Sequence of chain 1.B:
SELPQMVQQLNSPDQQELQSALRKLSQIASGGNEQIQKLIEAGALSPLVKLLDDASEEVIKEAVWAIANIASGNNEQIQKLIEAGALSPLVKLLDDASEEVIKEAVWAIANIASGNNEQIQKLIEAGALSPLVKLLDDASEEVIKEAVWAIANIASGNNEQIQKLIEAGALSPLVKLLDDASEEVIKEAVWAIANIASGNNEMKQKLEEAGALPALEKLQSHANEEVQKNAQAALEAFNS

A small-molecule ligand and the protein it binds are described below.
Small molecule (SMILES): NC(=[NH2+])NCCC[C@H](N)C(=O)O

Binding-site contacts:
Ligand atom NE contacts residue TRP68 of chain 1.B at 3.8 Å.
Ligand atom NE contacts residue GLU107 of chain 1.B at 3.6 Å (salt-bridge).
Ligand atom NH2 contacts residue GLU107 of chain 1.B at 4.1 Å.
Ligand atom CZ contacts residue TRP68 of chain 1.B at 3.8 Å (hydrophobic).
Ligand atom CD contacts residue GLU107 of chain 1.B at 4.4 Å.
Ligand atom C contacts residue TRP68 of chain 1.B at 4.5 Å (hydrophobic).
Ligand atom NH2 contacts residue TRP68 of chain 1.B at 4.0 Å.
Ligand atom NH2 contacts residue GLU65 of chain 1.B at 4.1 Å.
Ligand atom CA contacts residue TRP68 of chain 1.B at 3.8 Å (hydrophobic).
Ligand atom NH1 contacts residue TRP68 of chain 1.B at 3.1 Å (h-bond).
Ligand atom CD contacts residue TRP68 of chain 1.B at 3.6 Å (hydrophobic).
Ligand atom N contacts residue TRP68 of chain 1.B at 4.4 Å.
Ligand atom CZ contacts residue GLU107 of chain 1.B at 4.2 Å.